A small-molecule ligand and the protein it binds are described below.
Small molecule (SMILES): CC(=O)N[C@H]1[C@H](O[C@H]2[C@H](O)[C@@H](NC(C)=O)CO[C@@H]2CO)O[C@H](CO)[C@@H](O)[C@@H]1O

Binding-site contacts:
Ligand atom O5 contacts residue ASN298 of chain 1.E at 2.5 Å (h-bond).
Ligand atom O5 contacts residue ILE319 of chain 1.E at 3.1 Å.
Ligand atom C3 contacts residue ASN298 of chain 1.E at 3.9 Å.
Ligand atom C7 contacts residue ASN298 of chain 1.E at 3.3 Å.
Ligand atom O6 contacts residue GLN435 of chain 1.E at 4.2 Å.
Ligand atom N2 contacts residue ASN298 of chain 1.E at 3.0 Å (h-bond).
Ligand atom C1 contacts residue ASN298 of chain 1.E at 1.5 Å.
Ligand atom O7 contacts residue ASN298 of chain 1.E at 3.4 Å (h-bond).
Ligand atom C6 contacts residue ILE319 of chain 1.E at 4.0 Å (hydrophobic).
Ligand atom C5 contacts residue ILE319 of chain 1.E at 4.2 Å (hydrophobic).
Ligand atom O6 contacts residue ILE319 of chain 1.E at 3.8 Å.
Ligand atom C8 contacts residue VAL437 of chain 1.E at 4.0 Å (hydrophobic).
Ligand atom C4 contacts residue ASN298 of chain 1.E at 4.4 Å.
Ligand atom C2 contacts residue ASN298 of chain 1.E at 2.5 Å.
Ligand atom C8 contacts residue ASN298 of chain 1.E at 3.7 Å.
Ligand atom C1 contacts residue ILE319 of chain 1.E at 4.0 Å (hydrophobic).
Ligand atom C5 contacts residue ASN298 of chain 1.E at 3.8 Å.

Sequence of chain 1.E:
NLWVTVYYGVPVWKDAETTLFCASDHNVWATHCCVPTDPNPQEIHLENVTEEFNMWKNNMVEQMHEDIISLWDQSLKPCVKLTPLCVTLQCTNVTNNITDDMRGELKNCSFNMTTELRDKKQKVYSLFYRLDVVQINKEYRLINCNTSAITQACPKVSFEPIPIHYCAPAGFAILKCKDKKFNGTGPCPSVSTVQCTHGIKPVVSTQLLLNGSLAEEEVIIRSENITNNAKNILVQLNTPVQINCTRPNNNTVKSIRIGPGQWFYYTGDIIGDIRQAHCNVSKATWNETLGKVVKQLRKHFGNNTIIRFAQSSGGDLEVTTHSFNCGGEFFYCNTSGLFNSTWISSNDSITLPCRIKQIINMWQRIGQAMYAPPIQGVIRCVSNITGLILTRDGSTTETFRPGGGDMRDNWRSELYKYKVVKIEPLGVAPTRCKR